This small molecule binds to this protein.
Small molecule (SMILES): CC(=O)N[C@H]1[C@H]([C@H](O)[C@H](O)CO)O[C@@](O[C@H]2[C@@H](O)[C@@H](CO)O[C@@H](O[C@H]3[C@H](O)[C@@H](O)[C@H](O)O[C@@H]3CO)[C@@H]2O)(C(=O)O)C[C@@H]1O

Binding-site contacts:
Ligand atom O3 contacts residue ASN80 of chain 33.F at 4.0 Å.
Ligand atom C3 contacts residue ARG77 of chain 33.F at 3.9 Å.
Ligand atom O1A contacts residue ARG77 of chain 33.F at 3.0 Å (salt-bridge).
Ligand atom O1B contacts residue TYR72 of chain 33.F at 4.1 Å.
Ligand atom C1 contacts residue ARG77 of chain 33.F at 3.5 Å.
Ligand atom C10 contacts residue TYR72 of chain 33.F at 4.1 Å (hydrophobic).
Ligand atom O3 contacts residue GLY78 of chain 33.F at 3.7 Å.
Ligand atom O4 contacts residue VAL296 of chain 33.F at 3.8 Å.
Ligand atom C4 contacts residue GLY78 of chain 33.F at 3.4 Å.
Ligand atom C6 contacts residue THR94 of chain 33.F at 4.2 Å.
Ligand atom C2 contacts residue GLY78 of chain 33.F at 4.2 Å.
Ligand atom O6 contacts residue ASN93 of chain 33.F at 2.9 Å (h-bond).
Ligand atom O4 contacts residue TYR72 of chain 33.F at 4.3 Å.
Ligand atom C4 contacts residue VAL296 of chain 33.F at 4.3 Å (hydrophobic).
Ligand atom C5 contacts residue ASN93 of chain 33.F at 4.2 Å.
Ligand atom O10 contacts residue ASN293 of chain 33.F at 3.5 Å (h-bond).
Ligand atom C6 contacts residue TYR72 of chain 33.F at 3.6 Å (hydrophobic).
Ligand atom C3 contacts residue GLY78 of chain 33.F at 4.0 Å.
Ligand atom C1 contacts residue TYR72 of chain 33.F at 3.8 Å (hydrophobic).
Ligand atom C3 contacts residue GLY78 of chain 33.F at 4.2 Å.
Ligand atom C3 contacts residue HIS298 of chain 33.F at 4.1 Å.
Ligand atom C3 contacts residue VAL296 of chain 33.F at 3.5 Å (hydrophobic).
Ligand atom O4 contacts residue ILE79 of chain 33.F at 3.5 Å (h-bond).
Ligand atom O10 contacts residue THR291 of chain 33.F at 3.7 Å.
Ligand atom C7 contacts residue TYR72 of chain 33.F at 4.2 Å (hydrophobic).
Ligand atom O1A contacts residue TYR72 of chain 33.F at 3.2 Å.
Ligand atom O1B contacts residue ARG77 of chain 33.F at 2.9 Å (salt-bridge).
Ligand atom O1A contacts residue GLY78 of chain 33.F at 3.7 Å.
Ligand atom O4 contacts residue GLY78 of chain 33.F at 3.1 Å.
Ligand atom O8 contacts residue TYR72 of chain 33.F at 4.2 Å.
Ligand atom O4 contacts residue HIS298 of chain 33.F at 3.1 Å (h-bond).
Ligand atom C4 contacts residue TYR72 of chain 33.F at 3.5 Å (hydrophobic).
Ligand atom C11 contacts residue ASP85 of chain 32.F at 3.7 Å.
Ligand atom O4 contacts residue ASN80 of chain 33.F at 4.2 Å.
Ligand atom O8 contacts residue ARG77 of chain 33.F at 3.9 Å.
Ligand atom O4 contacts residue THR291 of chain 33.F at 3.3 Å.
Ligand atom N5 contacts residue TYR72 of chain 33.F at 3.1 Å (h-bond).
Ligand atom C6 contacts residue ASN93 of chain 33.F at 3.1 Å.
Ligand atom C5 contacts residue TYR72 of chain 33.F at 3.6 Å (hydrophobic).
Ligand atom C4 contacts residue HIS298 of chain 33.F at 4.1 Å.

Sequence of chain 32.F:
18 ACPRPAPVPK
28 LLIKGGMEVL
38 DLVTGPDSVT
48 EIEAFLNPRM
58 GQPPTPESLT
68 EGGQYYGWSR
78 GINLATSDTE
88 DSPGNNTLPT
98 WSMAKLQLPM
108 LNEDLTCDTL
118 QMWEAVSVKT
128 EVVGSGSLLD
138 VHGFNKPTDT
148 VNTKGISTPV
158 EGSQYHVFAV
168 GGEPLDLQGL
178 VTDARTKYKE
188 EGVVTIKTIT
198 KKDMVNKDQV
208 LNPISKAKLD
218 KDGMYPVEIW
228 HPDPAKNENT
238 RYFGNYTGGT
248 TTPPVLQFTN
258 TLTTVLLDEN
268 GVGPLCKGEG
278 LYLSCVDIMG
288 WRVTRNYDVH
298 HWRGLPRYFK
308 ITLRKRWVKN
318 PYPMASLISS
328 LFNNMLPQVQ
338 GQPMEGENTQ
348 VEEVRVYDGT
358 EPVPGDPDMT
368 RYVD

Sequence of chain 33.F:
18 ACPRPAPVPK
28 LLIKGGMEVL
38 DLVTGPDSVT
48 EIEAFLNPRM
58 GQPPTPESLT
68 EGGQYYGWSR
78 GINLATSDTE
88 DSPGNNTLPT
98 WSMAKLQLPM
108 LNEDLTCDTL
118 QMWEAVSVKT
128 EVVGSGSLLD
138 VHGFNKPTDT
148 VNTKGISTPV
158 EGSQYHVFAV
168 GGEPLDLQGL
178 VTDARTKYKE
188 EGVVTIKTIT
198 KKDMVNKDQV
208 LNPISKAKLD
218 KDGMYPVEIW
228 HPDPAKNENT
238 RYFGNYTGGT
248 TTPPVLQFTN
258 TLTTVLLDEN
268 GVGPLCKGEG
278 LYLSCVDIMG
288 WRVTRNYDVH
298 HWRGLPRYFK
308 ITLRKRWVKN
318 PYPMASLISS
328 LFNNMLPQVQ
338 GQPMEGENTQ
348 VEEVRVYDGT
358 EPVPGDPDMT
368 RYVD